A small-molecule ligand and the protein it binds are described below.
Small molecule (SMILES): Cc1cc(N)nc(CCc2cncc(N3CCN(C)CC3)c2)c1

Sequence of chain 1.A:
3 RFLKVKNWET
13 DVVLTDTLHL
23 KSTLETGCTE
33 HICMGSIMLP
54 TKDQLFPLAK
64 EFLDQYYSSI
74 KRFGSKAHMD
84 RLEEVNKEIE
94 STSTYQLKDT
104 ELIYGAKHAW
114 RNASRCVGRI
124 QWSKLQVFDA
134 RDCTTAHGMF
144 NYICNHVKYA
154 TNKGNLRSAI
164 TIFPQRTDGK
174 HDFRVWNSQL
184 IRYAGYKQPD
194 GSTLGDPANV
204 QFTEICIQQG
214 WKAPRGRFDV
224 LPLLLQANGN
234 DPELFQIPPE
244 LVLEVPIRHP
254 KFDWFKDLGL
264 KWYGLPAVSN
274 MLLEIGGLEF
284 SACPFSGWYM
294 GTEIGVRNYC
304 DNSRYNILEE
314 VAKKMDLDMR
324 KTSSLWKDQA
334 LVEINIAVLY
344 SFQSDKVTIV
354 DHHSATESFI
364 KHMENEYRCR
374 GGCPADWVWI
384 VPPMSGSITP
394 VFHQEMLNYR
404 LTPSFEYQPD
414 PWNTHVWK

Binding-site contacts:
Ligand atom C03 contacts residue PRO269 of chain 1.A at 3.8 Å (hydrophobic).
Ligand atom N21 contacts residue HEM1 of chain 1.C at 2.8 Å (h-bond).
Ligand atom N01 contacts residue GLU296 of chain 1.A at 2.7 Å (salt-bridge).
Ligand atom C25 contacts residue HEM1 of chain 1.C at 3.4 Å.
Ligand atom C22 contacts residue VAL271 of chain 1.A at 3.8 Å (hydrophobic).
Ligand atom C26 contacts residue HEM1 of chain 1.C at 3.3 Å.
Ligand atom C07 contacts residue HEM1 of chain 1.C at 3.5 Å.
Ligand atom C14 contacts residue HEM1 of chain 1.C at 3.5 Å.
Ligand atom C27 contacts residue TYR410 of chain 1.A at 3.4 Å (hydrophobic).
Ligand atom C25 contacts residue TYR410 of chain 1.A at 3.4 Å (hydrophobic).
Ligand atom C05 contacts residue VAL271 of chain 1.A at 3.6 Å (hydrophobic).
Ligand atom N02 contacts residue TRP291 of chain 1.A at 2.9 Å (h-bond).
Ligand atom C23 contacts residue HEM1 of chain 1.C at 3.6 Å.
Ligand atom C07 contacts residue GLY290 of chain 1.A at 3.5 Å.
Ligand atom C06 contacts residue GLU296 of chain 1.A at 3.6 Å.
Ligand atom C08 contacts residue GLU296 of chain 1.A at 3.7 Å.
Ligand atom C13 contacts residue HEM1 of chain 1.C at 3.1 Å.
Ligand atom N24 contacts residue ASN273 of chain 1.A at 3.4 Å (h-bond).
Ligand atom N02 contacts residue GLU296 of chain 1.A at 2.7 Å (salt-bridge).
Ligand atom C14 contacts residue VAL271 of chain 1.A at 3.8 Å (hydrophobic).
Ligand atom C27 contacts residue ASN273 of chain 1.A at 3.1 Å.
Ligand atom C12 contacts residue GLN182 of chain 1.A at 3.6 Å.
Ligand atom C07 contacts residue PHE288 of chain 1.A at 3.8 Å (hydrophobic).
Ligand atom C09 contacts residue GLU296 of chain 1.A at 3.4 Å.
Ligand atom C02 contacts residue GLU296 of chain 1.A at 3.5 Å.
Ligand atom N01 contacts residue HEM1 of chain 1.C at 3.7 Å.
Ligand atom C22 contacts residue HEM1 of chain 1.C at 3.6 Å.
Ligand atom N02 contacts residue HEM1 of chain 1.C at 3.4 Å.
Ligand atom N11 contacts residue HEM1 of chain 1.C at 3.7 Å.
Ligand atom C03 contacts residue HEM1 of chain 1.C at 3.3 Å.
Ligand atom C07 contacts residue PRO269 of chain 1.A at 3.8 Å (hydrophobic).
Ligand atom C08 contacts residue HEM1 of chain 1.C at 3.7 Å.
Ligand atom C15 contacts residue HEM1 of chain 1.C at 3.8 Å.
Ligand atom C02 contacts residue HEM1 of chain 1.C at 3.5 Å.
Ligand atom N02 contacts residue TYR292 of chain 1.A at 3.7 Å.
Ligand atom C12 contacts residue HEM1 of chain 1.C at 3.3 Å.
Ligand atom C09 contacts residue HEM1 of chain 1.C at 3.6 Å.
Ligand atom C04 contacts residue HEM1 of chain 1.C at 3.8 Å.
Ligand atom C23 contacts residue ASN273 of chain 1.A at 3.2 Å.
Ligand atom C07 contacts residue SER289 of chain 1.A at 3.8 Å.